Sequence of chain 1.A:
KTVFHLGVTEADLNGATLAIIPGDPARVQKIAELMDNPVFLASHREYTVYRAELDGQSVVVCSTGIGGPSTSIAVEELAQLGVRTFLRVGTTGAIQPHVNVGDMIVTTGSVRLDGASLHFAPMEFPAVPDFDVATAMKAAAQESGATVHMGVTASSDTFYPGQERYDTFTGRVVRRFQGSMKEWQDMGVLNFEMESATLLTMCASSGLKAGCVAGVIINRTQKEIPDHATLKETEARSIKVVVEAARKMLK

Sequence of chain 1.B:
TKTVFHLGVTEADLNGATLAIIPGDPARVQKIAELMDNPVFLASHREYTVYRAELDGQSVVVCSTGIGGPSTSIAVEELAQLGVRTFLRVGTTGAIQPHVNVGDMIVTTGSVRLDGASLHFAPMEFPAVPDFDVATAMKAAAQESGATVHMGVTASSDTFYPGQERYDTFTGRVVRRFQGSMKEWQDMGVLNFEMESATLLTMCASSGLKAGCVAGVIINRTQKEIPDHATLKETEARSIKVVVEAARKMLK

Binding-site contacts:
Ligand atom C2 contacts residue GOL1 of chain 1.K at 3.4 Å.
Ligand atom O5' contacts residue GOL1 of chain 1.K at 0.8 Å (h-bond).
Ligand atom O4' contacts residue THR93 of chain 1.A at 2.9 Å (h-bond).
Ligand atom O4' contacts residue CYT1 of chain 1.J at 2.8 Å (h-bond).
Ligand atom O4' contacts residue GOL1 of chain 1.K at 0.5 Å (h-bond).
Ligand atom N3 contacts residue GLN165 of chain 1.A at 3.1 Å (h-bond).
Ligand atom O2 contacts residue GLN165 of chain 1.A at 3.1 Å (h-bond).
Ligand atom O5' contacts residue HIS7 of chain 1.B at 2.8 Å (h-bond).
Ligand atom C5' contacts residue GOL1 of chain 1.K at 0.3 Å.
Ligand atom O2' contacts residue GLU197 of chain 1.A at 2.5 Å (salt-bridge).
Ligand atom O2 contacts residue MET196 of chain 1.A at 3.2 Å.
Ligand atom O3' contacts residue GOL1 of chain 1.K at 0.4 Å (h-bond).
Ligand atom O2' contacts residue MET196 of chain 1.A at 2.9 Å (h-bond).
Ligand atom C2' contacts residue CYT1 of chain 1.J at 3.0 Å.
Ligand atom C1' contacts residue CYT1 of chain 1.J at 2.1 Å.
Ligand atom C1' contacts residue THR93 of chain 1.A at 3.1 Å.
Ligand atom C6 contacts residue GOL1 of chain 1.K at 3.0 Å.
Ligand atom O5' contacts residue PHE161 of chain 1.A at 3.4 Å.
Ligand atom N1 contacts residue GOL1 of chain 1.K at 2.3 Å (h-bond).
Ligand atom N4 contacts residue GLY95 of chain 1.A at 3.4 Å (h-bond).
Ligand atom C5 contacts residue CYT1 of chain 1.J at 0.7 Å.
Ligand atom C5' contacts residue HIS7 of chain 1.B at 3.4 Å.
Ligand atom N4 contacts residue CYT1 of chain 1.J at 0.5 Å (h-bond).
Ligand atom C4' contacts residue GOL1 of chain 1.K at 0.3 Å.
Ligand atom N1 contacts residue THR93 of chain 1.A at 3.4 Å (h-bond).
Ligand atom O3' contacts residue GLU197 of chain 1.A at 2.8 Å (salt-bridge).
Ligand atom C2' contacts residue GOL1 of chain 1.K at 1.9 Å.
Ligand atom C3' contacts residue GOL1 of chain 1.K at 0.5 Å.
Ligand atom N3 contacts residue CYT1 of chain 1.J at 0.6 Å (h-bond).
Ligand atom O2' contacts residue GLU195 of chain 1.A at 3.3 Å.
Ligand atom C6 contacts residue THR93 of chain 1.A at 3.2 Å.
Ligand atom O2' contacts residue GOL1 of chain 1.K at 2.7 Å.
Ligand atom O2 contacts residue CYT1 of chain 1.J at 0.4 Å (h-bond).
Ligand atom N4 contacts residue ARG167 of chain 1.A at 3.1 Å (salt-bridge).
Ligand atom C2 contacts residue CYT1 of chain 1.J at 0.6 Å.
Ligand atom C4 contacts residue CYT1 of chain 1.J at 0.6 Å.
Ligand atom C1' contacts residue GOL1 of chain 1.K at 1.1 Å.
Ligand atom O2 contacts residue GLU195 of chain 1.A at 3.3 Å.
Ligand atom C6 contacts residue CYT1 of chain 1.J at 0.7 Å.
Ligand atom N1 contacts residue CYT1 of chain 1.J at 0.7 Å (h-bond).

This protein binds this small molecule.
Small molecule (SMILES): Nc1ccn([C@@H]2O[C@H](CO)[C@@H](O)[C@H]2O)c(=O)n1